Binding-site contacts:
Ligand atom O7 contacts residue ASN33 of chain 1.C at 4.4 Å.
Ligand atom O7 contacts residue LYS42 of chain 1.C at 3.1 Å.
Ligand atom O6 contacts residue ASN13 of chain 1.C at 4.2 Å.
Ligand atom C8 contacts residue ARG41 of chain 1.C at 4.2 Å.
Ligand atom O5 contacts residue GLY118 of chain 1.C at 4.2 Å.
Ligand atom C2 contacts residue ASN33 of chain 1.C at 2.5 Å.
Ligand atom C1 contacts residue ASN33 of chain 1.C at 1.4 Å.
Ligand atom C6 contacts residue ASN13 of chain 1.C at 4.4 Å.
Ligand atom N2 contacts residue ASN33 of chain 1.C at 2.8 Å (h-bond).
Ligand atom O5 contacts residue ASN33 of chain 1.C at 2.4 Å (h-bond).
Ligand atom C3 contacts residue ASN33 of chain 1.C at 3.8 Å.
Ligand atom C1 contacts residue GLY118 of chain 1.C at 3.5 Å.
Ligand atom C8 contacts residue LYS42 of chain 1.C at 3.1 Å.
Ligand atom C8 contacts residue ASN33 of chain 1.C at 3.5 Å.
Ligand atom O7 contacts residue ARG41 of chain 1.C at 4.2 Å.
Ligand atom C5 contacts residue ASN33 of chain 1.C at 3.6 Å.
Ligand atom O6 contacts residue SER31 of chain 1.C at 4.5 Å.
Ligand atom C4 contacts residue ASN33 of chain 1.C at 4.3 Å.
Ligand atom N2 contacts residue GLY118 of chain 1.C at 4.4 Å.
Ligand atom C7 contacts residue ASN33 of chain 1.C at 3.6 Å.
Ligand atom C7 contacts residue LYS42 of chain 1.C at 3.8 Å.
Ligand atom C5 contacts residue GLY118 of chain 1.C at 4.4 Å.

The protein below binds the small molecule below.
Small molecule (SMILES): CC(=O)N[C@@H]1[C@@H](O)[C@H](O)[C@@H](CO)O[C@H]1O

Sequence of chain 1.C:
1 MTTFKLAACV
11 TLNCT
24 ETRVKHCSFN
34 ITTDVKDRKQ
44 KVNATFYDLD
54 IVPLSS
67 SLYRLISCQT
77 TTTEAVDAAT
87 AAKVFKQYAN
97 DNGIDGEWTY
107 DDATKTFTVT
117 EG